Sequence of chain 1.A:
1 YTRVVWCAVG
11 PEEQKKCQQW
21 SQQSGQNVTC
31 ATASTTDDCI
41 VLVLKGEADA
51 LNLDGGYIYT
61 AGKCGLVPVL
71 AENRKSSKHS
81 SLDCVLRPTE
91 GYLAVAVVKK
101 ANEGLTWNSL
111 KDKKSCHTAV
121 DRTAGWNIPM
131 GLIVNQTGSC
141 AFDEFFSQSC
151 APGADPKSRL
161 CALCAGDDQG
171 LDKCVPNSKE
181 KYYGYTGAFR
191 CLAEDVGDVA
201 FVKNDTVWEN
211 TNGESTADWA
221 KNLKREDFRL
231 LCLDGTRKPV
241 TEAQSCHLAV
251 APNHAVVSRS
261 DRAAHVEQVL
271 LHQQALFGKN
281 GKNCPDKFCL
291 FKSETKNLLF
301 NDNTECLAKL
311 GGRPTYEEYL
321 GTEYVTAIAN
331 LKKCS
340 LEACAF

Binding-site contacts:
Ligand atom O5 contacts residue ASN204 of chain 1.A at 2.4 Å (h-bond).
Ligand atom C8 contacts residue ALA243 of chain 1.A at 3.9 Å (hydrophobic).
Ligand atom C3 contacts residue ASN204 of chain 1.A at 3.9 Å.
Ligand atom N2 contacts residue ASN204 of chain 1.A at 3.1 Å (h-bond).
Ligand atom O5 contacts residue ASP205 of chain 1.A at 3.6 Å (salt-bridge).
Ligand atom C8 contacts residue ASN204 of chain 1.A at 4.4 Å.
Ligand atom O7 contacts residue LEU93 of chain 1.A at 3.9 Å.
Ligand atom O7 contacts residue ASN204 of chain 1.A at 3.9 Å.
Ligand atom O6 contacts residue GLU209 of chain 1.A at 4.4 Å.
Ligand atom C5 contacts residue ASP205 of chain 1.A at 4.4 Å.
Ligand atom O7 contacts residue TRP208 of chain 1.A at 3.5 Å.
Ligand atom C2 contacts residue ASN204 of chain 1.A at 2.5 Å.
Ligand atom C1 contacts residue TRP208 of chain 1.A at 4.0 Å (hydrophobic).
Ligand atom C7 contacts residue LEU93 of chain 1.A at 4.0 Å (hydrophobic).
Ligand atom C1 contacts residue ASP205 of chain 1.A at 4.3 Å.
Ligand atom C7 contacts residue TRP208 of chain 1.A at 4.3 Å (hydrophobic).
Ligand atom C4 contacts residue ASN204 of chain 1.A at 4.3 Å.
Ligand atom C8 contacts residue GLU214 of chain 1.A at 3.8 Å.
Ligand atom C6 contacts residue ASP205 of chain 1.A at 4.0 Å.
Ligand atom C8 contacts residue GLN244 of chain 1.A at 3.5 Å.
Ligand atom O5 contacts residue TRP208 of chain 1.A at 3.9 Å.
Ligand atom C8 contacts residue LEU93 of chain 1.A at 3.8 Å (hydrophobic).
Ligand atom O7 contacts residue GLN244 of chain 1.A at 4.1 Å.
Ligand atom O6 contacts residue LYS75 of chain 1.A at 4.5 Å.
Ligand atom C7 contacts residue ASN204 of chain 1.A at 3.6 Å.
Ligand atom C5 contacts residue ASN204 of chain 1.A at 3.7 Å.
Ligand atom O6 contacts residue ASP205 of chain 1.A at 2.9 Å (salt-bridge).
Ligand atom C5 contacts residue TRP208 of chain 1.A at 3.8 Å (hydrophobic).
Ligand atom C6 contacts residue TRP208 of chain 1.A at 3.7 Å (hydrophobic).
Ligand atom C1 contacts residue ASN204 of chain 1.A at 1.5 Å.
Ligand atom C8 contacts residue TRP208 of chain 1.A at 3.9 Å (hydrophobic).

The protein below binds the small molecule below.
Small molecule (SMILES): CC(=O)N[C@H]1[C@H](O[C@H]2[C@H](O)[C@@H](NC(C)=O)CO[C@@H]2CO)O[C@H](CO)[C@@H](O[C@H]2O[C@H](CO)[C@@H](O[C@@H]3O[C@H](CO)[C@@H](O[C@@H]4O[C@H](CO)[C@@H](O)[C@H](O)[C@@H]4O)[C@H](O)[C@@H]3O)[C@H](O)[C@@H]2O)[C@@H]1O